Binding-site contacts:
Ligand atom O10 contacts residue TYR322 of chain 1.B at 4.4 Å.
Ligand atom C12 contacts residue LEU339 of chain 1.B at 4.3 Å (hydrophobic).
Ligand atom O7 contacts residue PHE328 of chain 1.B at 3.4 Å.
Ligand atom C6 contacts residue LEU339 of chain 1.B at 3.9 Å (hydrophobic).
Ligand atom C11 contacts residue LEU339 of chain 1.B at 3.9 Å (hydrophobic).
Ligand atom C9 contacts residue ASP325 of chain 1.B at 3.3 Å.
Ligand atom C3 contacts residue LEU339 of chain 1.B at 4.0 Å (hydrophobic).
Ligand atom C6 contacts residue MET316 of chain 1.B at 4.1 Å (hydrophobic).
Ligand atom C13 contacts residue HIS343 of chain 1.B at 3.7 Å.
Ligand atom C14 contacts residue LEU339 of chain 1.B at 4.4 Å (hydrophobic).
Ligand atom C8 contacts residue MET316 of chain 1.B at 3.4 Å (hydrophobic).
Ligand atom C8 contacts residue LEU339 of chain 1.B at 4.5 Å (hydrophobic).
Ligand atom C9 contacts residue TYR322 of chain 1.B at 3.6 Å (hydrophobic).
Ligand atom O7 contacts residue LYS336 of chain 1.B at 4.3 Å.
Ligand atom C12 contacts residue ASN317 of chain 1.B at 3.9 Å.
Ligand atom C11 contacts residue GLU340 of chain 1.B at 4.4 Å.
Ligand atom C5 contacts residue TYR322 of chain 1.B at 3.5 Å (hydrophobic).
Ligand atom N1 contacts residue PHE328 of chain 1.B at 3.7 Å.
Ligand atom C9 contacts residue PHE328 of chain 1.B at 3.6 Å (hydrophobic).
Ligand atom C12 contacts residue MET316 of chain 1.B at 3.8 Å (hydrophobic).
Ligand atom C6 contacts residue TYR322 of chain 1.B at 4.1 Å (hydrophobic).
Ligand atom C5 contacts residue PHE328 of chain 1.B at 3.8 Å (hydrophobic).
Ligand atom C8 contacts residue TYR322 of chain 1.B at 3.8 Å (hydrophobic).
Ligand atom C14 contacts residue HIS343 of chain 1.B at 3.8 Å.
Ligand atom C4 contacts residue LEU339 of chain 1.B at 3.7 Å (hydrophobic).
Ligand atom O10 contacts residue ASP325 of chain 1.B at 2.6 Å (salt-bridge).
Ligand atom C3 contacts residue PHE328 of chain 1.B at 4.0 Å (hydrophobic).
Ligand atom C13 contacts residue LEU339 of chain 1.B at 4.0 Å (hydrophobic).
Ligand atom C2 contacts residue PHE328 of chain 1.B at 3.5 Å (hydrophobic).
Ligand atom C8 contacts residue PHE328 of chain 1.B at 3.7 Å (hydrophobic).
Ligand atom O10 contacts residue PHE328 of chain 1.B at 4.0 Å.
Ligand atom C14 contacts residue ASN317 of chain 1.B at 3.8 Å.
Ligand atom C12 contacts residue TYR322 of chain 1.B at 4.0 Å (hydrophobic).

Sequence of chain 1.B:
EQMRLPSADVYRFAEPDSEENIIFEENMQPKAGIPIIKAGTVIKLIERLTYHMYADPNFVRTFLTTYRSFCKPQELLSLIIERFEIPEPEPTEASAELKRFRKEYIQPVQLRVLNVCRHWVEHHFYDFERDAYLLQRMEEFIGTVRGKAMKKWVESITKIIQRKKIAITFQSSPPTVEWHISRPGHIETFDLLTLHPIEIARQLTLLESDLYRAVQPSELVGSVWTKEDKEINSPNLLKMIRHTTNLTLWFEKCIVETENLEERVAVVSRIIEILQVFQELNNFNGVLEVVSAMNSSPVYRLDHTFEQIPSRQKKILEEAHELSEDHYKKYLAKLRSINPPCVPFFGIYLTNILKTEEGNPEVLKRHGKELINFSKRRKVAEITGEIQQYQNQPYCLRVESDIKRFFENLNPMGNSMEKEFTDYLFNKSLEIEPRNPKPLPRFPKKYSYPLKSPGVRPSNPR

This small molecule binds to this protein.
Small molecule (SMILES): O=C(CO)N1CCc2ccccc2C1